Binding-site contacts:
Ligand atom C6 contacts residue PHE119 of chain 37.A at 4.0 Å (hydrophobic).
Ligand atom O5 contacts residue ASN118 of chain 37.A at 2.4 Å (h-bond).
Ligand atom O5 contacts residue THR89 of chain 37.A at 4.5 Å.
Ligand atom C6 contacts residue THR120 of chain 37.A at 3.8 Å.
Ligand atom C1 contacts residue THR89 of chain 37.A at 4.2 Å.
Ligand atom C8 contacts residue SER66 of chain 37.A at 3.6 Å.
Ligand atom O6 contacts residue THR120 of chain 37.A at 3.6 Å (h-bond).
Ligand atom C5 contacts residue THR120 of chain 37.A at 4.2 Å.
Ligand atom C8 contacts residue ASP67 of chain 37.A at 3.7 Å.
Ligand atom O5 contacts residue PHE119 of chain 37.A at 3.9 Å.
Ligand atom O6 contacts residue PHE119 of chain 37.A at 2.8 Å (h-bond).
Ligand atom C2 contacts residue ASN118 of chain 37.A at 2.5 Å.
Ligand atom C1 contacts residue SER66 of chain 37.A at 4.5 Å.
Ligand atom N2 contacts residue TYR90 of chain 37.A at 4.4 Å.
Ligand atom C3 contacts residue ASN118 of chain 37.A at 3.8 Å.
Ligand atom N2 contacts residue ASN118 of chain 37.A at 2.9 Å (h-bond).
Ligand atom C8 contacts residue ASN118 of chain 37.A at 3.7 Å.
Ligand atom C7 contacts residue ASN118 of chain 37.A at 3.8 Å.
Ligand atom O6 contacts residue THR89 of chain 37.A at 3.9 Å.
Ligand atom C1 contacts residue ASN118 of chain 37.A at 1.4 Å.
Ligand atom O5 contacts residue THR120 of chain 37.A at 3.4 Å (h-bond).
Ligand atom C4 contacts residue ASN118 of chain 37.A at 4.2 Å.
Ligand atom C5 contacts residue ASN118 of chain 37.A at 3.6 Å.
Ligand atom O6 contacts residue ASN118 of chain 37.A at 4.2 Å.

The protein below binds the small molecule below.
Small molecule (SMILES): CC(=O)N[C@@H]1[C@@H](O)[C@H](O)[C@@H](CO)O[C@H]1O

Sequence of chain 37.A:
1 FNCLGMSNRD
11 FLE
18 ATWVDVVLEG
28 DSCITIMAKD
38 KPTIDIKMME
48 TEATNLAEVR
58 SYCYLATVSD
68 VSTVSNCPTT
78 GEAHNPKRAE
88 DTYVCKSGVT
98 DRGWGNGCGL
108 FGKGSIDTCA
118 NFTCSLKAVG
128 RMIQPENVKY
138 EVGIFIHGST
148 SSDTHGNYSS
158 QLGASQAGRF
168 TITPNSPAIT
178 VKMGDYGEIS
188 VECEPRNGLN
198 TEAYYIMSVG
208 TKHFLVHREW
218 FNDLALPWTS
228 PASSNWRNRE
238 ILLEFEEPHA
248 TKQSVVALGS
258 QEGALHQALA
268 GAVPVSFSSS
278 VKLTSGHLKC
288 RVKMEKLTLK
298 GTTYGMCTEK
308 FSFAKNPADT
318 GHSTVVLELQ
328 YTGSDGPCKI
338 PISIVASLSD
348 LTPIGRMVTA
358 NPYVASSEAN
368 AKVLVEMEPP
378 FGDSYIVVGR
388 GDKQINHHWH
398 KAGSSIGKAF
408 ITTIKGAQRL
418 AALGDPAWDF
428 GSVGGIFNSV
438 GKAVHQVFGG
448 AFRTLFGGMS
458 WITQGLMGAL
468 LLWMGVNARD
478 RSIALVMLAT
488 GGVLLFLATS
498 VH